A protein and the small-molecule ligand that binds it are described below.
Small molecule (SMILES): Nc1ccn([C@@H]2O[C@H](CO[P](=O)(O)O[C@H]3[C@@H](O)[C@H](n4ccc(N)nc4=O)O[C@@H]3CO[P](=O)(O)O[C@H]3[C@@H](O)[C@H](n4ccc(N)nc4=O)O[C@@H]3CO)[C@@H](O)[C@H]2O)c(=O)n1

Binding-site contacts:
Ligand atom C4' contacts residue GLU74 of chain 45.C at 3.9 Å.
Ligand atom O5' contacts residue LYS8 of chain 45.C at 4.5 Å.
Ligand atom C2' contacts residue ASN134 of chain 45.C at 4.3 Å.
Ligand atom OP2 contacts residue LYS8 of chain 45.C at 2.9 Å (salt-bridge).
Ligand atom OP1 contacts residue LYS8 of chain 45.C at 2.6 Å (salt-bridge).
Ligand atom P contacts residue LYS8 of chain 45.C at 3.0 Å.
Ligand atom C1' contacts residue GLU74 of chain 45.C at 3.8 Å.
Ligand atom OP1 contacts residue ASN134 of chain 45.C at 4.2 Å.
Ligand atom O3' contacts residue LYS8 of chain 45.C at 3.8 Å.
Ligand atom O3' contacts residue ASN134 of chain 45.C at 4.2 Å.
Ligand atom O2' contacts residue GLU74 of chain 45.C at 3.2 Å.
Ligand atom OP1 contacts residue LYS10 of chain 45.C at 4.3 Å.
Ligand atom O2' contacts residue ASN134 of chain 45.C at 3.2 Å (h-bond).
Ligand atom OP1 contacts residue PRO132 of chain 45.C at 3.6 Å.
Ligand atom OP2 contacts residue LYS10 of chain 45.C at 2.9 Å.
Ligand atom C2' contacts residue GLU74 of chain 45.C at 4.1 Å.
Ligand atom O4' contacts residue GLU74 of chain 45.C at 3.7 Å.
Ligand atom P contacts residue LYS10 of chain 45.C at 4.0 Å.
Ligand atom O2' contacts residue LEU135 of chain 45.C at 4.3 Å.

Sequence of chain 45.C:
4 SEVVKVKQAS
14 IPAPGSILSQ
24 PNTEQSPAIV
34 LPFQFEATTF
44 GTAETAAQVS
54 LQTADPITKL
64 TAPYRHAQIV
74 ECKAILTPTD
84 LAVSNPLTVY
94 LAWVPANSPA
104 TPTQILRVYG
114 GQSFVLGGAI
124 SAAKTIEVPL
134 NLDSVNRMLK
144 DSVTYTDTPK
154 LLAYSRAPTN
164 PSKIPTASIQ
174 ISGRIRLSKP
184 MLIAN